The protein below binds the small molecule below.
Small molecule (SMILES): O=c1[nH]cnc2c1ncn2[C@@H]1O[C@H](COP(=O)(O)O)[C@@H](O)[C@H]1O

Sequence of chain 1.C:
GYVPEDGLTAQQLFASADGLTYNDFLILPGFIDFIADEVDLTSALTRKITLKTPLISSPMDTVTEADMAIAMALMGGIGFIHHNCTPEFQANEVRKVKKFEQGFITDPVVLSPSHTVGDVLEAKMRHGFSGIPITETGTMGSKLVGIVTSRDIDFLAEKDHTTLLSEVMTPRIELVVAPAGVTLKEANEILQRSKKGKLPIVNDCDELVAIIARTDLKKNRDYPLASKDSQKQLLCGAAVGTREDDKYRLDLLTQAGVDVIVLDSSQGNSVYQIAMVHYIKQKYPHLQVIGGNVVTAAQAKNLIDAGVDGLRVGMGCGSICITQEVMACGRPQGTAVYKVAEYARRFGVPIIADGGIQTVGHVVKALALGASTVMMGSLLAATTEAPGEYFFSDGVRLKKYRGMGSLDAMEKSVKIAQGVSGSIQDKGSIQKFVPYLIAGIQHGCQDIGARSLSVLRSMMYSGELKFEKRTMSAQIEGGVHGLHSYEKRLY

Binding-site contacts:
Ligand atom O5' contacts residue GLY328 of chain 1.C at 3.4 Å.
Ligand atom O3P contacts residue GLY387 of chain 1.C at 3.7 Å.
Ligand atom P contacts residue SER329 of chain 1.C at 3.7 Å.
Ligand atom C6 contacts residue GLY415 of chain 1.C at 3.6 Å.
Ligand atom C2' contacts residue ASP364 of chain 1.C at 3.5 Å.
Ligand atom C4' contacts residue ASP364 of chain 1.C at 3.3 Å.
Ligand atom O5' contacts residue GLY365 of chain 1.C at 3.4 Å.
Ligand atom O3P contacts residue SER329 of chain 1.C at 2.6 Å (h-bond).
Ligand atom C2 contacts residue THR333 of chain 1.C at 3.6 Å.
Ligand atom C2 contacts residue GLN441 of chain 1.C at 3.6 Å.
Ligand atom O3' contacts residue ARG322 of chain 1.C at 3.6 Å (salt-bridge).
Ligand atom N3 contacts residue CYS331 of chain 1.C at 3.5 Å.
Ligand atom O2' contacts residue ASP364 of chain 1.C at 2.6 Å (salt-bridge).
Ligand atom C6 contacts residue GLN441 of chain 1.C at 3.6 Å.
Ligand atom O3P contacts residue TYR411 of chain 1.C at 2.6 Å (h-bond).
Ligand atom O1P contacts residue SER329 of chain 1.C at 2.9 Å (h-bond).
Ligand atom N1 contacts residue GLN441 of chain 1.C at 2.8 Å (h-bond).
Ligand atom N7 contacts residue MET414 of chain 1.C at 3.0 Å (h-bond).
Ligand atom O6 contacts residue GLN441 of chain 1.C at 3.6 Å.
Ligand atom O1P contacts residue GLY366 of chain 1.C at 2.9 Å (h-bond).
Ligand atom C2 contacts residue CYS331 of chain 1.C at 3.3 Å (hydrophobic).
Ligand atom O3' contacts residue SER68 of chain 1.C at 2.6 Å (h-bond).
Ligand atom O3P contacts residue SER388 of chain 1.C at 2.8 Å (h-bond).
Ligand atom C8 contacts residue MET70 of chain 1.C at 3.5 Å (hydrophobic).
Ligand atom O1P contacts residue GLY328 of chain 1.C at 3.3 Å.
Ligand atom P contacts residue SER388 of chain 1.C at 3.6 Å.
Ligand atom O3' contacts residue ASP364 of chain 1.C at 2.5 Å (salt-bridge).
Ligand atom C3' contacts residue ASP364 of chain 1.C at 3.3 Å.
Ligand atom O1P contacts residue SER388 of chain 1.C at 3.7 Å.
Ligand atom C5' contacts residue MET70 of chain 1.C at 3.7 Å (hydrophobic).
Ligand atom O6 contacts residue MET414 of chain 1.C at 3.3 Å (h-bond).
Ligand atom O2P contacts residue SER388 of chain 1.C at 3.4 Å (h-bond).
Ligand atom O2P contacts residue GLY387 of chain 1.C at 2.8 Å (h-bond).
Ligand atom C3' contacts residue SER68 of chain 1.C at 3.3 Å.
Ligand atom O6 contacts residue SER416 of chain 1.C at 3.5 Å (h-bond).
Ligand atom O6 contacts residue GLY442 of chain 1.C at 3.4 Å.
Ligand atom O6 contacts residue GLY413 of chain 1.C at 3.5 Å.
Ligand atom O2' contacts residue ARG322 of chain 1.C at 3.4 Å (salt-bridge).
Ligand atom O6 contacts residue GLY415 of chain 1.C at 2.8 Å (h-bond).
Ligand atom N7 contacts residue GLY413 of chain 1.C at 3.4 Å.